Binding-site contacts:
Ligand atom N2 contacts residue TYR107 of chain 1.H at 3.4 Å.
Ligand atom C7 contacts residue ASP180 of chain 1.H at 3.5 Å.
Ligand atom O7 contacts residue ARG368 of chain 1.H at 2.8 Å (salt-bridge).
Ligand atom P1 contacts residue TYR53 of chain 1.G at 3.6 Å.
Ligand atom O7 contacts residue SER333 of chain 1.H at 2.7 Å (h-bond).
Ligand atom C2 contacts residue ASP180 of chain 1.H at 3.5 Å.
Ligand atom P1 contacts residue GLY83 of chain 1.H at 3.5 Å.
Ligand atom N1 contacts residue ASP180 of chain 1.H at 2.6 Å (salt-bridge).
Ligand atom O1 contacts residue PHE183 of chain 1.H at 3.7 Å.
Ligand atom N4 contacts residue SER333 of chain 1.H at 3.6 Å.
Ligand atom O5 contacts residue SER82 of chain 1.H at 3.4 Å.
Ligand atom O2 contacts residue SER202 of chain 1.H at 3.1 Å (h-bond).
Ligand atom O4 contacts residue ARG55 of chain 1.G at 2.9 Å (salt-bridge).
Ligand atom N2 contacts residue LYS205 of chain 1.H at 3.6 Å.
Ligand atom C6 contacts residue TYR107 of chain 1.H at 3.6 Å (hydrophobic).
Ligand atom O5 contacts residue ARG55 of chain 1.G at 2.8 Å (salt-bridge).
Ligand atom O3 contacts residue GLY83 of chain 1.H at 3.0 Å (h-bond).
Ligand atom O1 contacts residue ASN154 of chain 1.H at 2.9 Å (h-bond).
Ligand atom O5 contacts residue LEU84 of chain 1.H at 2.9 Å (h-bond).
Ligand atom O6 contacts residue ARG368 of chain 1.H at 2.8 Å (salt-bridge).
Ligand atom C4 contacts residue TYR107 of chain 1.H at 3.6 Å (hydrophobic).
Ligand atom C2 contacts residue GLU150 of chain 1.H at 3.7 Å.
Ligand atom C1 contacts residue ASP180 of chain 1.H at 3.5 Å.
Ligand atom O7 contacts residue THR348 of chain 1.H at 3.0 Å.
Ligand atom O6 contacts residue LEU334 of chain 1.H at 3.6 Å.
Ligand atom N3 contacts residue TYR107 of chain 1.H at 3.4 Å.
Ligand atom N1 contacts residue THR182 of chain 1.H at 3.7 Å.
Ligand atom C5 contacts residue LYS205 of chain 1.H at 3.6 Å.
Ligand atom C9 contacts residue TYR107 of chain 1.H at 3.6 Å (hydrophobic).
Ligand atom N4 contacts residue GLU332 of chain 1.H at 3.4 Å (salt-bridge).
Ligand atom O3 contacts residue SER202 of chain 1.H at 2.7 Å (h-bond).
Ligand atom N3 contacts residue LYS205 of chain 1.H at 3.3 Å (salt-bridge).
Ligand atom O6 contacts residue ASN154 of chain 1.H at 3.0 Å (h-bond).
Ligand atom P1 contacts residue SER202 of chain 1.H at 3.4 Å.
Ligand atom C10 contacts residue SER333 of chain 1.H at 3.4 Å.
Ligand atom O4 contacts residue TYR53 of chain 1.G at 2.4 Å (h-bond).
Ligand atom C10 contacts residue THR348 of chain 1.H at 3.3 Å.
Ligand atom O2 contacts residue GLY83 of chain 1.H at 3.3 Å.
Ligand atom O5 contacts residue GLY83 of chain 1.H at 3.2 Å (h-bond).
Ligand atom O3 contacts residue THR204 of chain 1.H at 2.7 Å (h-bond).

Sequence of chain 1.H:
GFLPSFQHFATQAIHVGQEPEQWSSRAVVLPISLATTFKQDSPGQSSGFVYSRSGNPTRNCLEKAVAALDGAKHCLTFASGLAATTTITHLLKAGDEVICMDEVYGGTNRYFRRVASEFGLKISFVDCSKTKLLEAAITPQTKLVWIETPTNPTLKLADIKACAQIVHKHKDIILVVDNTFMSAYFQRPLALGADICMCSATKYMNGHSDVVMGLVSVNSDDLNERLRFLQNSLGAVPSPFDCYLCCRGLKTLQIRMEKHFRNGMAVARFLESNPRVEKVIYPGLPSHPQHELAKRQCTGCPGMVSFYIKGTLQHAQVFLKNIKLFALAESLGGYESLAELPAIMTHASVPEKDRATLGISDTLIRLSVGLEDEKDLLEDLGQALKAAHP

Sequence of chain 1.G:
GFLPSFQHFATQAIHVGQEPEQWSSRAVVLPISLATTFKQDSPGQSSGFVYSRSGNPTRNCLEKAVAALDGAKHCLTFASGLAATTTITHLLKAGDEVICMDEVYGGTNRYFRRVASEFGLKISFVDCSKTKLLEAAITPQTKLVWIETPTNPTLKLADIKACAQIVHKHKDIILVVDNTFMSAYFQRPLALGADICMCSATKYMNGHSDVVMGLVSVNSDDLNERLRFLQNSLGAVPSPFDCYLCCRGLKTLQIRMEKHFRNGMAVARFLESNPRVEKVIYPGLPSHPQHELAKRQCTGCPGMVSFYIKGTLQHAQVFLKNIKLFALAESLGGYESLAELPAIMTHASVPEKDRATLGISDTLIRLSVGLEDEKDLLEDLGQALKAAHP

The protein below binds the small molecule below.
Small molecule (SMILES): Cc1ncc(COP(=O)(O)O)c(/C=N/NC(=O)C(N)=O)c1O